This protein binds this small molecule.
Small molecule (SMILES): OCCCO

Sequence of chain 1.A:
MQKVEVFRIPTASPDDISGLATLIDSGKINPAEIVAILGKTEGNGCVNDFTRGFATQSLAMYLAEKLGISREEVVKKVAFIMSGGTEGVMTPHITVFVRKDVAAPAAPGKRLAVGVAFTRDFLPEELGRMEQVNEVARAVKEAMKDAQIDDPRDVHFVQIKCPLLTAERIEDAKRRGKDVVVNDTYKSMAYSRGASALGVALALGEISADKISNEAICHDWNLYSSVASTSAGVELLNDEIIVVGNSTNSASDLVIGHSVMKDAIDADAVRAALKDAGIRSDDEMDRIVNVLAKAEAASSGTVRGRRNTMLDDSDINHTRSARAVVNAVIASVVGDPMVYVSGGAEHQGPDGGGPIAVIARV

Binding-site contacts:
Ligand atom O3 contacts residue GLU88 of chain 1.A at 4.0 Å.
Ligand atom C3 contacts residue GLU88 of chain 1.A at 3.7 Å.
Ligand atom C3 contacts residue SER322 of chain 1.C at 4.5 Å.
Ligand atom C2 contacts residue ALA325 of chain 1.C at 3.5 Å (hydrophobic).
Ligand atom C1 contacts residue ALA325 of chain 1.C at 3.6 Å (hydrophobic).
Ligand atom C3 contacts residue SER322 of chain 1.A at 4.3 Å.
Ligand atom O1 contacts residue SER322 of chain 1.A at 4.2 Å.
Ligand atom C3 contacts residue ILE317 of chain 1.C at 4.5 Å (hydrophobic).
Ligand atom C3 contacts residue ARG321 of chain 1.A at 3.9 Å.
Ligand atom O3 contacts residue SER322 of chain 1.A at 4.1 Å.
Ligand atom O3 contacts residue ILE317 of chain 1.A at 3.7 Å.
Ligand atom O1 contacts residue ILE317 of chain 1.A at 3.2 Å.
Ligand atom C2 contacts residue SER322 of chain 1.A at 4.1 Å.
Ligand atom C1 contacts residue SER322 of chain 1.C at 4.0 Å.
Ligand atom C1 contacts residue ARG321 of chain 1.C at 3.6 Å.
Ligand atom O1 contacts residue ILE317 of chain 1.C at 4.2 Å.
Ligand atom C1 contacts residue GLU88 of chain 1.C at 3.7 Å.
Ligand atom O3 contacts residue ILE317 of chain 1.C at 3.4 Å.
Ligand atom C2 contacts residue ALA325 of chain 1.A at 3.5 Å (hydrophobic).
Ligand atom O1 contacts residue GLU88 of chain 1.C at 3.9 Å.
Ligand atom C3 contacts residue GLY89 of chain 1.A at 4.5 Å.
Ligand atom C2 contacts residue SER322 of chain 1.C at 4.5 Å.
Ligand atom O3 contacts residue ARG321 of chain 1.A at 4.0 Å.
Ligand atom C3 contacts residue ALA325 of chain 1.A at 3.5 Å (hydrophobic).

Sequence of chain 1.C:
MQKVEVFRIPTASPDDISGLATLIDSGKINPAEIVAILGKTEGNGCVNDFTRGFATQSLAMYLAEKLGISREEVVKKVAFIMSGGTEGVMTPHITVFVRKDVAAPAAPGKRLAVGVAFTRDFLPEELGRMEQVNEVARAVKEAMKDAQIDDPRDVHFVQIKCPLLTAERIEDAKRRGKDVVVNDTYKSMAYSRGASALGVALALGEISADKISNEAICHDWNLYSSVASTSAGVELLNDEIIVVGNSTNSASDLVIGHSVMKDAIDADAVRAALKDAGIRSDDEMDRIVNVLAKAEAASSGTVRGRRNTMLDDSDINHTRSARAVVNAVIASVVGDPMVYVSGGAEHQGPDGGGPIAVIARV